Sequence of chain 1.F:
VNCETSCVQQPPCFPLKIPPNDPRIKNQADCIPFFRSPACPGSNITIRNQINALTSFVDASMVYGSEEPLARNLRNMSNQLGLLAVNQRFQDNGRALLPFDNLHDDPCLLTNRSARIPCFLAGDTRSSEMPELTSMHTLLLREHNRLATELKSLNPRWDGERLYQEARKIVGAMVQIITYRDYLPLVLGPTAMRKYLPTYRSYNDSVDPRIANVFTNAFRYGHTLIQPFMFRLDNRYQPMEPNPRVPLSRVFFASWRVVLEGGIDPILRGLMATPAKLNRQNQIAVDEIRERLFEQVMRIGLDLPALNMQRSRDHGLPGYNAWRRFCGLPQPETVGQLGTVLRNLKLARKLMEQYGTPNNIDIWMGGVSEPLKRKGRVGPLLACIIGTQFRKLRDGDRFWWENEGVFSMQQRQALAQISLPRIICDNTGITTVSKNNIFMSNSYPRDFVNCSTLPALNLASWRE

A protein and the small-molecule ligand that binds it are described below.
Small molecule (SMILES): CC(=O)N[C@@H]1[C@@H](O)[C@H](O)[C@@H](CO)O[C@H]1O

Binding-site contacts:
Ligand atom O5 contacts residue SER115 of chain 1.F at 3.4 Å (h-bond).
Ligand atom O3 contacts residue TRP257 of chain 1.F at 3.5 Å.
Ligand atom N2 contacts residue TRP257 of chain 1.F at 3.9 Å.
Ligand atom C1 contacts residue ALA116 of chain 1.F at 4.2 Å (hydrophobic).
Ligand atom C6 contacts residue ALA116 of chain 1.F at 4.3 Å (hydrophobic).
Ligand atom C7 contacts residue ASN113 of chain 1.F at 3.8 Å.
Ligand atom C1 contacts residue ASN113 of chain 1.F at 1.4 Å.
Ligand atom C2 contacts residue ASN113 of chain 1.F at 2.0 Å.
Ligand atom O6 contacts residue SER115 of chain 1.F at 3.1 Å (h-bond).
Ligand atom C5 contacts residue ASN113 of chain 1.F at 3.5 Å.
Ligand atom C3 contacts residue ASN113 of chain 1.F at 3.4 Å.
Ligand atom C7 contacts residue TRP257 of chain 1.F at 3.8 Å (hydrophobic).
Ligand atom C6 contacts residue SER115 of chain 1.F at 4.0 Å.
Ligand atom O5 contacts residue ALA116 of chain 1.F at 3.4 Å.
Ligand atom C2 contacts residue TRP257 of chain 1.F at 3.5 Å (hydrophobic).
Ligand atom O7 contacts residue TRP257 of chain 1.F at 3.5 Å.
Ligand atom O6 contacts residue ALA116 of chain 1.F at 3.5 Å.
Ligand atom C5 contacts residue ALA116 of chain 1.F at 4.5 Å (hydrophobic).
Ligand atom C3 contacts residue TRP257 of chain 1.F at 3.9 Å (hydrophobic).
Ligand atom C1 contacts residue SER115 of chain 1.F at 3.6 Å.
Ligand atom O5 contacts residue ASN113 of chain 1.F at 2.3 Å (h-bond).
Ligand atom O3 contacts residue ASN113 of chain 1.F at 4.2 Å.
Ligand atom O3 contacts residue GLU262 of chain 1.F at 4.5 Å.
Ligand atom C5 contacts residue SER115 of chain 1.F at 3.7 Å.
Ligand atom O7 contacts residue ASN113 of chain 1.F at 4.4 Å.
Ligand atom C6 contacts residue LEU261 of chain 1.F at 4.4 Å (hydrophobic).
Ligand atom C4 contacts residue ASN113 of chain 1.F at 3.8 Å.
Ligand atom C4 contacts residue TRP257 of chain 1.F at 4.1 Å (hydrophobic).
Ligand atom O5 contacts residue TRP257 of chain 1.F at 4.4 Å.
Ligand atom N2 contacts residue ASN113 of chain 1.F at 2.6 Å (h-bond).
Ligand atom C1 contacts residue TRP257 of chain 1.F at 4.3 Å (hydrophobic).